Sequence of chain 1.E:
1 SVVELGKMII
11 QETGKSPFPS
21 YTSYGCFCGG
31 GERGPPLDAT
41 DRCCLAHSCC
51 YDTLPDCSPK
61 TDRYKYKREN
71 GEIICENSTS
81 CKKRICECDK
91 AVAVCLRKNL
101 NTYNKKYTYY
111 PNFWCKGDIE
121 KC

A protein and the small-molecule ligand that binds it are described below.
Small molecule (SMILES): Cc1ccc(C(=O)Nc2ccc(S(=O)(=O)O)c3cc(S(=O)(=O)O)cc(S(=O)(=O)O)c23)cc1NC(=O)c1cccc(NC(=O)Nc2cccc(C(=O)Nc3cc(C(=O)Nc4ccc(S(=O)(=O)O)c5cc(S(=O)(=O)O)cc(S(=O)(=O)O)c45)ccc3C)c2)c1

Sequence of chain 1.H:
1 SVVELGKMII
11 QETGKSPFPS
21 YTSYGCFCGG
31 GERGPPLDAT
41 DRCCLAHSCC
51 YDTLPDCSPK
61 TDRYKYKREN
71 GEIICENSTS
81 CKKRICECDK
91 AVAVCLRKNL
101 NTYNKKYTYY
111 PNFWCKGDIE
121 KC

Sequence of chain 1.G:
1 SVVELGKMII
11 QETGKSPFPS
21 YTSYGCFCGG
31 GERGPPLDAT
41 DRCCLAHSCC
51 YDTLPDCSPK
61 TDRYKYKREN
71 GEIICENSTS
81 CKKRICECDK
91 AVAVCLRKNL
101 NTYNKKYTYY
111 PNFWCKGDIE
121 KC

Binding-site contacts:
Ligand atom C26 contacts residue PHE113 of chain 1.A at 3.4 Å (hydrophobic).
Ligand atom O64 contacts residue VAL3 of chain 1.E at 3.4 Å.
Ligand atom C38 contacts residue PHE113 of chain 1.A at 3.5 Å (hydrophobic).
Ligand atom C7 contacts residue PHE113 of chain 1.A at 3.6 Å (hydrophobic).
Ligand atom O24 contacts residue SVR1 of chain 1.O at 3.3 Å (h-bond).
Ligand atom O30 contacts residue GLY117 of chain 1.A at 3.5 Å (h-bond).
Ligand atom O29 contacts residue PRO35 of chain 1.A at 3.5 Å.
Ligand atom O29 contacts residue TRP114 of chain 1.A at 3.0 Å (h-bond).
Ligand atom O45 contacts residue VAL2 of chain 1.G at 2.7 Å.
Ligand atom O77 contacts residue VAL3 of chain 1.G at 3.6 Å.
Ligand atom N44 contacts residue SVR1 of chain 1.N at 3.1 Å.
Ligand atom C49 contacts residue SVR1 of chain 1.N at 3.1 Å.
Ligand atom O54 contacts residue SVR1 of chain 1.N at 3.0 Å (h-bond).
Ligand atom C37 contacts residue SVR1 of chain 1.O at 3.1 Å.
Ligand atom C62 contacts residue SVR1 of chain 1.N at 3.5 Å.
Ligand atom N41 contacts residue SVR1 of chain 1.N at 3.2 Å.
Ligand atom O28 contacts residue PRO35 of chain 1.A at 3.5 Å.
Ligand atom O64 contacts residue ARG63 of chain 1.G at 3.5 Å (salt-bridge).
Ligand atom C47 contacts residue SVR1 of chain 1.O at 3.5 Å.
Ligand atom C48 contacts residue GLY6 of chain 1.G at 3.5 Å.
Ligand atom O54 contacts residue VAL3 of chain 1.G at 2.9 Å.
Ligand atom O64 contacts residue SVR1 of chain 1.N at 3.4 Å.
Ligand atom O32 contacts residue PHE113 of chain 1.A at 3.2 Å.
Ligand atom C12 contacts residue PHE113 of chain 1.A at 3.3 Å (hydrophobic).
Ligand atom C43 contacts residue SVR1 of chain 1.N at 3.4 Å.
Ligand atom O4 contacts residue PHE113 of chain 1.A at 2.6 Å.
Ligand atom C58 contacts residue SVR1 of chain 1.N at 3.5 Å.
Ligand atom C57 contacts residue SVR1 of chain 1.N at 3.5 Å.
Ligand atom C67 contacts residue VAL3 of chain 1.E at 3.3 Å (hydrophobic).
Ligand atom C14 contacts residue SVR1 of chain 1.O at 3.6 Å.
Ligand atom C70 contacts residue VAL3 of chain 1.E at 3.6 Å (hydrophobic).
Ligand atom C51 contacts residue SVR1 of chain 1.N at 3.0 Å.
Ligand atom C59 contacts residue SVR1 of chain 1.N at 3.5 Å.
Ligand atom O54 contacts residue SVR1 of chain 1.O at 3.4 Å (h-bond).
Ligand atom C47 contacts residue SVR1 of chain 1.N at 3.2 Å.
Ligand atom O45 contacts residue SVR1 of chain 1.O at 3.1 Å (h-bond).
Ligand atom O30 contacts residue LYS116 of chain 1.A at 3.4 Å (salt-bridge).
Ligand atom O25 contacts residue GLN11 of chain 1.E at 3.3 Å (h-bond).
Ligand atom C60 contacts residue SVR1 of chain 1.N at 3.5 Å.
Ligand atom O78 contacts residue PHE113 of chain 1.H at 3.2 Å.

Sequence of chain 1.A:
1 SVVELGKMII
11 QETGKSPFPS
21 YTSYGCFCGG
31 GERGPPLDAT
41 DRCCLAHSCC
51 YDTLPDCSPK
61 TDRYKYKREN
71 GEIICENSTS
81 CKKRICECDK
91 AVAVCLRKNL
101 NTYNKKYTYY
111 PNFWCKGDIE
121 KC